Sequence of chain 1.C:
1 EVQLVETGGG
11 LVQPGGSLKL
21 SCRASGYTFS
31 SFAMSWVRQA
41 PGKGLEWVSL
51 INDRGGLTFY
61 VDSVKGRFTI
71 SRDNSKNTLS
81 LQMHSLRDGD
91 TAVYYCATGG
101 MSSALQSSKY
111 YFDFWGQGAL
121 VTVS

Sequence of chain 1.B:
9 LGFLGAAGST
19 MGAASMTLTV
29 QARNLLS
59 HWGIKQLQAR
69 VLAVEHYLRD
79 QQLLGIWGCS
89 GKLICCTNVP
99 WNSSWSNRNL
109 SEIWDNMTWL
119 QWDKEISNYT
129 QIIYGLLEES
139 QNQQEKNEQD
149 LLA

Binding-site contacts:
Ligand atom C6 contacts residue GLU110 of chain 1.B at 3.5 Å.
Ligand atom O2 contacts residue ASN107 of chain 1.B at 4.2 Å.
Ligand atom O6 contacts residue ASN107 of chain 1.B at 4.3 Å.
Ligand atom C8 contacts residue SER109 of chain 1.B at 3.6 Å.
Ligand atom C5 contacts residue ASN107 of chain 1.B at 3.7 Å.
Ligand atom O5 contacts residue GLU110 of chain 1.B at 3.9 Å.
Ligand atom C2 contacts residue GLU110 of chain 1.B at 4.4 Å.
Ligand atom C3 contacts residue ASN107 of chain 1.B at 3.9 Å.
Ligand atom C8 contacts residue SER107 of chain 1.C at 3.5 Å.
Ligand atom C5 contacts residue ASN105 of chain 1.B at 4.4 Å.
Ligand atom C1 contacts residue GLU110 of chain 1.B at 3.7 Å.
Ligand atom C7 contacts residue ASN107 of chain 1.B at 3.2 Å.
Ligand atom C6 contacts residue GLU110 of chain 1.B at 4.1 Å.
Ligand atom O3 contacts residue ASN107 of chain 1.B at 4.0 Å.
Ligand atom C4 contacts residue GLU110 of chain 1.B at 3.7 Å.
Ligand atom C3 contacts residue ASN105 of chain 1.B at 4.2 Å.
Ligand atom C3 contacts residue GLU110 of chain 1.B at 3.6 Å.
Ligand atom C5 contacts residue GLU110 of chain 1.B at 3.7 Å.
Ligand atom C2 contacts residue ASN107 of chain 1.B at 2.5 Å.
Ligand atom C8 contacts residue ASN107 of chain 1.B at 4.2 Å.
Ligand atom N2 contacts residue ASN107 of chain 1.B at 3.0 Å (h-bond).
Ligand atom C4 contacts residue ASN105 of chain 1.B at 3.4 Å.
Ligand atom O5 contacts residue GLU110 of chain 1.B at 3.2 Å (salt-bridge).
Ligand atom C1 contacts residue ASN107 of chain 1.B at 1.5 Å.
Ligand atom C6 contacts residue ARG106 of chain 1.B at 4.3 Å.
Ligand atom O4 contacts residue ASN105 of chain 1.B at 3.6 Å (h-bond).
Ligand atom O7 contacts residue ASN107 of chain 1.B at 3.3 Å (h-bond).
Ligand atom C3 contacts residue ASN107 of chain 1.B at 3.8 Å.
Ligand atom O5 contacts residue ASN107 of chain 1.B at 2.4 Å (h-bond).
Ligand atom C5 contacts residue GLU110 of chain 1.B at 3.3 Å.
Ligand atom C1 contacts residue GLU110 of chain 1.B at 4.0 Å.
Ligand atom C6 contacts residue ASN105 of chain 1.B at 4.4 Å.
Ligand atom O3 contacts residue ASN105 of chain 1.B at 4.0 Å.
Ligand atom C4 contacts residue ASN107 of chain 1.B at 4.3 Å.
Ligand atom N2 contacts residue SER109 of chain 1.B at 4.5 Å.
Ligand atom O6 contacts residue GLU110 of chain 1.B at 2.9 Å (salt-bridge).
Ligand atom C4 contacts residue ARG106 of chain 1.B at 4.2 Å.

A protein and the small-molecule ligand that binds it are described below.
Small molecule (SMILES): CC(=O)N[C@H]1CO[C@H](CO[C@@H]2O[C@@H](C)[C@@H](O)[C@@H](O)[C@@H]2O)[C@@H](O)[C@@H]1O